A protein and the small-molecule ligand that binds it are described below.
Small molecule (SMILES): Nc1nc2c(ncn2[C@@H]2O[C@H](CO[P](=O)(O)O[P](=O)(O)NP(=O)(O)O)[C@@H](O)[C@H]2O)c(=O)[nH]1

Sequence of chain 1.GA:
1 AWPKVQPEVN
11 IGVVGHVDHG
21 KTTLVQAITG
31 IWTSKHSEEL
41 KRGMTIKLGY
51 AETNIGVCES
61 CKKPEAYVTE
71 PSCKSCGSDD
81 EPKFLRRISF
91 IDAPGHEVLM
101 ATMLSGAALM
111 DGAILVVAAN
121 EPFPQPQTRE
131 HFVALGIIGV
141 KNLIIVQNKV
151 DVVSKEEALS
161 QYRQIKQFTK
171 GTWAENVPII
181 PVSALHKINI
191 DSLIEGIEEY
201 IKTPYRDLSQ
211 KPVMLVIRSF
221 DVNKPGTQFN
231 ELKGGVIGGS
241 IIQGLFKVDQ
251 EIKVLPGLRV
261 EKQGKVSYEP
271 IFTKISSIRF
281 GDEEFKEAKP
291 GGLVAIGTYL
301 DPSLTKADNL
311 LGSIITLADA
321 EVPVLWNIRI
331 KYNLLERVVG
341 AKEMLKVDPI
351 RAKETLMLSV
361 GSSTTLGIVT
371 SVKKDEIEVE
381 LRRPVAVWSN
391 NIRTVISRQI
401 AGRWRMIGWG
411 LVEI

Binding-site contacts:
Ligand atom O3G contacts residue THR45 of chain 1.GA at 3.0 Å (h-bond).
Ligand atom O2' contacts residue LEU185 of chain 1.GA at 3.2 Å.
Ligand atom O3A contacts residue ASP18 of chain 1.GA at 3.1 Å.
Ligand atom PB contacts residue LYS21 of chain 1.GA at 3.4 Å.
Ligand atom N2 contacts residue LEU185 of chain 1.GA at 3.3 Å.
Ligand atom O1B contacts residue LYS21 of chain 1.GA at 3.1 Å (salt-bridge).
Ligand atom C6 contacts residue LYS149 of chain 1.GA at 3.5 Å.
Ligand atom N2 contacts residue HIS186 of chain 1.GA at 3.2 Å (h-bond).
Ligand atom O2B contacts residue GLY20 of chain 1.GA at 3.3 Å.
Ligand atom C2 contacts residue LEU185 of chain 1.GA at 3.3 Å (hydrophobic).
Ligand atom O2B contacts residue LYS21 of chain 1.GA at 2.6 Å (salt-bridge).
Ligand atom N3B contacts residue VAL17 of chain 1.GA at 3.3 Å.
Ligand atom O1G contacts residue MG1 of chain 1.YB at 2.0 Å.
Ligand atom O1B contacts residue ASP18 of chain 1.GA at 3.1 Å (salt-bridge).
Ligand atom O5' contacts residue ASP18 of chain 1.GA at 3.5 Å.
Ligand atom O1B contacts residue GLY20 of chain 1.GA at 2.4 Å (h-bond).
Ligand atom O1G contacts residue THR45 of chain 1.GA at 3.2 Å (h-bond).
Ligand atom O6 contacts residue LYS149 of chain 1.GA at 3.0 Å (salt-bridge).
Ligand atom O6 contacts residue SER183 of chain 1.GA at 2.1 Å (h-bond).
Ligand atom O2B contacts residue MG1 of chain 1.YB at 3.5 Å.
Ligand atom PG contacts residue MG1 of chain 1.YB at 2.4 Å.
Ligand atom O2B contacts residue THR22 of chain 1.GA at 2.7 Å (h-bond).
Ligand atom O1G contacts residue THR22 of chain 1.GA at 3.0 Å.
Ligand atom N3B contacts residue ASP18 of chain 1.GA at 2.9 Å (salt-bridge).
Ligand atom O1B contacts residue HIS19 of chain 1.GA at 2.7 Å (h-bond).
Ligand atom PG contacts residue THR45 of chain 1.GA at 3.0 Å.
Ligand atom N7 contacts residue LYS149 of chain 1.GA at 3.5 Å.
Ligand atom O3G contacts residue MG1 of chain 1.YB at 3.3 Å.
Ligand atom O2G contacts residue THR45 of chain 1.GA at 2.3 Å (h-bond).
Ligand atom O1B contacts residue HIS16 of chain 1.GA at 2.8 Å (h-bond).
Ligand atom O1B contacts residue VAL17 of chain 1.GA at 3.5 Å.
Ligand atom N3 contacts residue LEU185 of chain 1.GA at 3.3 Å.
Ligand atom PB contacts residue GLY20 of chain 1.GA at 3.2 Å.
Ligand atom O3G contacts residue VAL17 of chain 1.GA at 3.3 Å.
Ligand atom O1A contacts residue THR22 of chain 1.GA at 3.2 Å (h-bond).
Ligand atom C6 contacts residue SER183 of chain 1.GA at 3.1 Å.
Ligand atom O3A contacts residue GLY20 of chain 1.GA at 3.1 Å (h-bond).
Ligand atom O2G contacts residue MG1 of chain 1.YB at 1.9 Å.
Ligand atom PB contacts residue ASP18 of chain 1.GA at 3.2 Å.
Ligand atom O2A contacts residue THR22 of chain 1.GA at 3.4 Å (h-bond).